The small molecule below binds the protein below.
Small molecule (SMILES): CC(=O)N[C@@H]1[C@@H](O)[C@H](O)[C@@H](CO)O[C@H]1O

Binding-site contacts:
Ligand atom O7 contacts residue ASN58 of chain 1.A at 4.2 Å.
Ligand atom O6 contacts residue TYR56 of chain 1.A at 3.6 Å.
Ligand atom O6 contacts residue SER211 of chain 1.A at 3.9 Å.
Ligand atom C1 contacts residue ASN58 of chain 1.A at 1.5 Å.
Ligand atom C4 contacts residue ASN58 of chain 1.A at 4.3 Å.
Ligand atom C5 contacts residue SER211 of chain 1.A at 4.2 Å.
Ligand atom O4 contacts residue SER211 of chain 1.A at 4.0 Å.
Ligand atom O5 contacts residue ASN58 of chain 1.A at 2.4 Å (h-bond).
Ligand atom C5 contacts residue ASN58 of chain 1.A at 3.7 Å.
Ligand atom N2 contacts residue SO41 of chain 1.S at 4.1 Å.
Ligand atom C7 contacts residue SO41 of chain 1.S at 3.8 Å.
Ligand atom C7 contacts residue ASN58 of chain 1.A at 3.8 Å.
Ligand atom O7 contacts residue SO41 of chain 1.S at 3.5 Å (h-bond).
Ligand atom C6 contacts residue SER211 of chain 1.A at 4.2 Å.
Ligand atom C1 contacts residue SO41 of chain 1.S at 4.0 Å.
Ligand atom C2 contacts residue ASN58 of chain 1.A at 2.7 Å.
Ligand atom C3 contacts residue ASN58 of chain 1.A at 3.8 Å.
Ligand atom O6 contacts residue ILE42 of chain 2.A at 4.5 Å.
Ligand atom C2 contacts residue SO41 of chain 1.S at 4.2 Å.
Ligand atom N2 contacts residue ASN58 of chain 1.A at 2.9 Å (h-bond).

Sequence of chain 1.A:
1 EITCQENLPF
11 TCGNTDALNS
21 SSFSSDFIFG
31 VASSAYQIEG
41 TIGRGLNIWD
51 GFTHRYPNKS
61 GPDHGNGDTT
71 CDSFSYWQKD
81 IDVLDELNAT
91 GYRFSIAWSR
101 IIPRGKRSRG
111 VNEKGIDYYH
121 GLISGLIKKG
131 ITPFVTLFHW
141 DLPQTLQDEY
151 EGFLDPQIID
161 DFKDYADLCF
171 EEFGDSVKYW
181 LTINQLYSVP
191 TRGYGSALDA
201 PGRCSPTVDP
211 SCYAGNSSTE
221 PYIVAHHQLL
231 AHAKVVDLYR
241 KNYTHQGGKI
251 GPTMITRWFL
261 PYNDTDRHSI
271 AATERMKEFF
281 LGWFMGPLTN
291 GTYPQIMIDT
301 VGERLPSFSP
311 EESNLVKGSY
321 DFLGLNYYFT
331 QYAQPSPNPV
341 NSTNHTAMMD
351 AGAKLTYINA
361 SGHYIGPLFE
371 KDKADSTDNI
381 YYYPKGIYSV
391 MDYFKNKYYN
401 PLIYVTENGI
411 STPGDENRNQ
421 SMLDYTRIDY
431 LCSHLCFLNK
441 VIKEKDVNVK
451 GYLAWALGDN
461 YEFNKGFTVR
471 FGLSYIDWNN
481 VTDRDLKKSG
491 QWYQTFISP

Sequence of chain 2.A:
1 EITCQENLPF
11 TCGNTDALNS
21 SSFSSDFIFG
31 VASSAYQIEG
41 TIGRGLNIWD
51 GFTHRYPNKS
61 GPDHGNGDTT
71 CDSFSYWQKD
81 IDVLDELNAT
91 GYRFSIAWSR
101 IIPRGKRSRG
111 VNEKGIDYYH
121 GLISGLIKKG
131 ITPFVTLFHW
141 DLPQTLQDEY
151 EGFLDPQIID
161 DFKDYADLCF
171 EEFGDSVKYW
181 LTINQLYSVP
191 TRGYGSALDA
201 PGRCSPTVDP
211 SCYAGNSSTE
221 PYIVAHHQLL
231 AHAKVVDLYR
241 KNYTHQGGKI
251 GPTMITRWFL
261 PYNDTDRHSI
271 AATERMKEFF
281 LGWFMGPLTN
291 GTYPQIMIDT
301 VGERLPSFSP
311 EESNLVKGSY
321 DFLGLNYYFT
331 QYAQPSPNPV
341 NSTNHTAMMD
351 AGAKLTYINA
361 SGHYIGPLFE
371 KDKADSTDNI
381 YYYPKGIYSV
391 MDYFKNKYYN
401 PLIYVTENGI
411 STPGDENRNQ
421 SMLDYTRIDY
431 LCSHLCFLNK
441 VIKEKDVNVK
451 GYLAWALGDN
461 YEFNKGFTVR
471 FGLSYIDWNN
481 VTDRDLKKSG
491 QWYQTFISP